Binding-site contacts:
Ligand atom O7 contacts residue ASN154 of chain 5.C at 2.9 Å (h-bond).
Ligand atom O7 contacts residue MET151 of chain 5.C at 3.3 Å.
Ligand atom N2 contacts residue ASN154 of chain 5.C at 3.9 Å.
Ligand atom C2 contacts residue LEU96 of chain 5.H at 3.6 Å (hydrophobic).
Ligand atom C4 contacts residue LEU96 of chain 5.H at 4.3 Å (hydrophobic).
Ligand atom O4 contacts residue LEU96 of chain 5.H at 3.2 Å.
Ligand atom O3 contacts residue LEU96 of chain 5.H at 4.1 Å.
Ligand atom O7 contacts residue GLY150 of chain 5.C at 2.8 Å (h-bond).
Ligand atom O5 contacts residue ASN154 of chain 5.C at 4.0 Å.
Ligand atom C2 contacts residue ASN154 of chain 5.C at 4.0 Å.
Ligand atom C7 contacts residue MET151 of chain 5.C at 4.3 Å (hydrophobic).
Ligand atom C7 contacts residue SER95 of chain 5.H at 3.5 Å.
Ligand atom C3 contacts residue SER95 of chain 5.H at 3.2 Å.
Ligand atom C1 contacts residue LEU96 of chain 5.H at 3.9 Å (hydrophobic).
Ligand atom O3 contacts residue SER95 of chain 5.H at 3.2 Å (h-bond).
Ligand atom O5 contacts residue LEU96 of chain 5.H at 4.5 Å.
Ligand atom C7 contacts residue GLY150 of chain 5.C at 3.7 Å.
Ligand atom C2 contacts residue MET151 of chain 5.C at 4.1 Å (hydrophobic).
Ligand atom N2 contacts residue SER95 of chain 5.H at 2.6 Å (h-bond).
Ligand atom C1 contacts residue SER95 of chain 5.H at 3.6 Å.
Ligand atom C8 contacts residue ASN154 of chain 5.C at 4.2 Å.
Ligand atom C8 contacts residue SER95 of chain 5.H at 3.5 Å.
Ligand atom C1 contacts residue ASN154 of chain 5.C at 3.1 Å.
Ligand atom C8 contacts residue ASP94 of chain 5.H at 3.5 Å.
Ligand atom C8 contacts residue GLY150 of chain 5.C at 3.8 Å.
Ligand atom O5 contacts residue MET151 of chain 5.C at 3.8 Å.
Ligand atom N2 contacts residue LEU96 of chain 5.H at 3.6 Å.
Ligand atom C7 contacts residue ASN154 of chain 5.C at 3.4 Å.
Ligand atom O7 contacts residue HIS148 of chain 5.C at 4.0 Å.
Ligand atom C2 contacts residue SER95 of chain 5.H at 3.4 Å.
Ligand atom C1 contacts residue MET151 of chain 5.C at 3.6 Å (hydrophobic).
Ligand atom C3 contacts residue LEU96 of chain 5.H at 4.2 Å (hydrophobic).

Sequence of chain 5.C:
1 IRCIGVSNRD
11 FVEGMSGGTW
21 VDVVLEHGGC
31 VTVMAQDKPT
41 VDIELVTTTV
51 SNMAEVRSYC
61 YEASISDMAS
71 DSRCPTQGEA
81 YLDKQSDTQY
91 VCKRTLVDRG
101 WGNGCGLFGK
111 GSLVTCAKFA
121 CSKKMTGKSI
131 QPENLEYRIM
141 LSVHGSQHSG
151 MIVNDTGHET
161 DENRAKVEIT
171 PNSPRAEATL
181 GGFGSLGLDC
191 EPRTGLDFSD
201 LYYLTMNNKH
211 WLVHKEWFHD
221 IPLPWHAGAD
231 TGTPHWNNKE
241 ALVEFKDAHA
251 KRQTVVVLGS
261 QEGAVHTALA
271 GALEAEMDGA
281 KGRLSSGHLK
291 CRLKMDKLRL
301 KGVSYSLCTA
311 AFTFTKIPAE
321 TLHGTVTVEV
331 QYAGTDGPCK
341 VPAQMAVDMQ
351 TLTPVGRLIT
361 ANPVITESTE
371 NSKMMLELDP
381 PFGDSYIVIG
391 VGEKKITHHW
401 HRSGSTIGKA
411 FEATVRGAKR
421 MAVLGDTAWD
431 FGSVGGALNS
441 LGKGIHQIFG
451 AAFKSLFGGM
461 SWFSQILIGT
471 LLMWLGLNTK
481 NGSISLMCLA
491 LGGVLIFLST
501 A

A small-molecule ligand and the protein it binds are described below.
Small molecule (SMILES): CC(=O)N[C@H]1[C@H](O[C@H]2[C@H](O)[C@@H](NC(C)=O)CO[C@@H]2CO)O[C@H](CO)[C@@H](O)[C@@H]1O

Sequence of chain 5.H:
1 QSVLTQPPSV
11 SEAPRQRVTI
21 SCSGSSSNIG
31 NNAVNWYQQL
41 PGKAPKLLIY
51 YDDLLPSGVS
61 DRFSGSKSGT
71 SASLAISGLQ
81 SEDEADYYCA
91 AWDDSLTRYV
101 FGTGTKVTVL